Binding-site contacts:
Ligand atom O2 contacts residue TRP137 of chain 1.A at 3.8 Å.
Ligand atom O4 contacts residue MG1 of chain 1.B at 2.1 Å.
Ligand atom O6 contacts residue VAL135 of chain 1.A at 3.5 Å.
Ligand atom O4 contacts residue ASP287 of chain 1.A at 2.9 Å (salt-bridge).
Ligand atom C6 contacts residue GLU181 of chain 1.A at 3.8 Å.
Ligand atom O3 contacts residue GLU217 of chain 1.A at 3.1 Å (salt-bridge).
Ligand atom O6 contacts residue THR90 of chain 1.A at 3.7 Å.
Ligand atom C3 contacts residue ASP287 of chain 1.A at 2.9 Å.
Ligand atom C3 contacts residue GLU181 of chain 1.A at 3.7 Å.
Ligand atom C6 contacts residue TRP16 of chain 1.A at 4.2 Å (hydrophobic).
Ligand atom O6 contacts residue TRP137 of chain 1.A at 3.2 Å.
Ligand atom C5 contacts residue HIS54 of chain 1.A at 3.4 Å.
Ligand atom C5 contacts residue GLU181 of chain 1.A at 4.0 Å.
Ligand atom C4 contacts residue GLU181 of chain 1.A at 3.1 Å.
Ligand atom C4 contacts residue ASP287 of chain 1.A at 3.5 Å.
Ligand atom O2 contacts residue PHE26 of chain 2.A at 3.4 Å.
Ligand atom C2 contacts residue TRP137 of chain 1.A at 3.4 Å (hydrophobic).
Ligand atom C1 contacts residue TRP137 of chain 1.A at 3.4 Å (hydrophobic).
Ligand atom O4 contacts residue GLU181 of chain 1.A at 2.5 Å (salt-bridge).
Ligand atom O5 contacts residue PHE94 of chain 1.A at 4.0 Å.
Ligand atom O1 contacts residue HIS54 of chain 1.A at 3.3 Å.
Ligand atom C1 contacts residue HIS54 of chain 1.A at 3.5 Å.
Ligand atom O1 contacts residue TRP16 of chain 1.A at 3.8 Å.
Ligand atom O1 contacts residue PHE94 of chain 1.A at 3.9 Å.
Ligand atom O3 contacts residue GLU181 of chain 1.A at 2.8 Å (salt-bridge).
Ligand atom O3 contacts residue ASP287 of chain 1.A at 2.9 Å (salt-bridge).
Ligand atom O3 contacts residue MG1 of chain 1.B at 2.3 Å.
Ligand atom C3 contacts residue MG1 of chain 1.B at 3.0 Å.
Ligand atom O5 contacts residue TRP137 of chain 1.A at 3.6 Å.
Ligand atom C6 contacts residue HIS54 of chain 1.A at 3.5 Å.
Ligand atom O4 contacts residue ASP245 of chain 1.A at 2.9 Å (salt-bridge).
Ligand atom O6 contacts residue GLU181 of chain 1.A at 3.2 Å (salt-bridge).
Ligand atom C6 contacts residue THR90 of chain 1.A at 3.7 Å.
Ligand atom C4 contacts residue MG1 of chain 1.B at 3.0 Å.
Ligand atom C5 contacts residue TRP16 of chain 1.A at 4.0 Å (hydrophobic).
Ligand atom C1 contacts residue PHE94 of chain 1.A at 3.8 Å (hydrophobic).
Ligand atom C6 contacts residue VAL135 of chain 1.A at 4.2 Å (hydrophobic).
Ligand atom O3 contacts residue HIS220 of chain 1.A at 3.4 Å.
Ligand atom O5 contacts residue HIS54 of chain 1.A at 2.8 Å (h-bond).
Ligand atom C4 contacts residue ASP245 of chain 1.A at 4.2 Å.

Sequence of chain 1.A:
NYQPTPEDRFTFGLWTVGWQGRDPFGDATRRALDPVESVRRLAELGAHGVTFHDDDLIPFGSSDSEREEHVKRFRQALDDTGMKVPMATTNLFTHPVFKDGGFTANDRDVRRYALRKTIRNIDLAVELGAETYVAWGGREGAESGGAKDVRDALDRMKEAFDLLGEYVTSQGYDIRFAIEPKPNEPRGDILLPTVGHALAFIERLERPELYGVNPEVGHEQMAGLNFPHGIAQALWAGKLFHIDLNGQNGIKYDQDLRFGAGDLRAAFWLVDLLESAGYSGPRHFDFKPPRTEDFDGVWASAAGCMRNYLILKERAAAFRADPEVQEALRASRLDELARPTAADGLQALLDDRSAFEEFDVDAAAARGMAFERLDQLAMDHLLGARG

The small molecule below binds the protein below.
Small molecule (SMILES): OC[C@H]1O[C@H](O)[C@H](O)[C@@H](O)[C@@H]1O

Sequence of chain 2.A:
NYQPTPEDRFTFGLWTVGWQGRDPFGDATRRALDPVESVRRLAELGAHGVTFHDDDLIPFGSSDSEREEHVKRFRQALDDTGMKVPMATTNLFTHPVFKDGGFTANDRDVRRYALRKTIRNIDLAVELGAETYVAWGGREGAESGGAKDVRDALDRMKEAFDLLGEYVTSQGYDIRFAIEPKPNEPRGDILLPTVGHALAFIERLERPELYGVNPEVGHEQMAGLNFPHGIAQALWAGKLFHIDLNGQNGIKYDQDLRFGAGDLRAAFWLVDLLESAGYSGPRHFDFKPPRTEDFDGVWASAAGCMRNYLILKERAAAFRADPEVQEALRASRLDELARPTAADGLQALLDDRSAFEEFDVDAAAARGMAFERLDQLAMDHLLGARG